Sequence of chain 1.A:
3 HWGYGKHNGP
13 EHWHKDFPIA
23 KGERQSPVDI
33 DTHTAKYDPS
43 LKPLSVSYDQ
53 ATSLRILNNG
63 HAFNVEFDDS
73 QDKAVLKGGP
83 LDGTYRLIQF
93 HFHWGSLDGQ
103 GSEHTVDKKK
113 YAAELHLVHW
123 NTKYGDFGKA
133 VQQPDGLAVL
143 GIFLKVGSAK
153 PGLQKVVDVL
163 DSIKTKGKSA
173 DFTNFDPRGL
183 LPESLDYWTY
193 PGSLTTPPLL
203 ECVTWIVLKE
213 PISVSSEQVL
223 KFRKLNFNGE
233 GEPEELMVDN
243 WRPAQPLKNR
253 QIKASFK

The small molecule below binds the protein below.
Small molecule (SMILES): CCc1cc2c(cc1OS(N)(=O)=O)CC[C@@H]1[C@@H]2CC[C@]2(C)[C@@H](OS(N)(=O)=O)CC[C@@H]12

Binding-site contacts:
Ligand atom CAB contacts residue HIS93 of chain 1.A at 4.0 Å.
Ligand atom CAY contacts residue PRO200 of chain 1.A at 4.1 Å (hydrophobic).
Ligand atom CAW contacts residue PRO200 of chain 1.A at 3.7 Å (hydrophobic).
Ligand atom SBD contacts residue ZN1 of chain 1.D at 3.0 Å.
Ligand atom NAD contacts residue GLU105 of chain 1.A at 4.0 Å.
Ligand atom NAD contacts residue HIS118 of chain 1.A at 3.6 Å (h-bond).
Ligand atom OAH contacts residue HIS93 of chain 1.A at 3.6 Å.
Ligand atom CAK contacts residue VAL133 of chain 1.A at 4.0 Å (hydrophobic).
Ligand atom CAX contacts residue THR198 of chain 1.A at 3.9 Å.
Ligand atom SBD contacts residue THR197 of chain 1.A at 3.9 Å.
Ligand atom OAG contacts residue THR197 of chain 1.A at 3.0 Å (h-bond).
Ligand atom CAQ contacts residue LEU196 of chain 1.A at 3.7 Å (hydrophobic).
Ligand atom CAP contacts residue LEU196 of chain 1.A at 3.7 Å (hydrophobic).
Ligand atom OAH contacts residue VAL141 of chain 1.A at 3.6 Å.
Ligand atom CAZ contacts residue THR198 of chain 1.A at 3.9 Å.
Ligand atom OAS contacts residue ZN1 of chain 1.D at 3.6 Å.
Ligand atom CAP contacts residue PHE129 of chain 1.A at 3.9 Å (hydrophobic).
Ligand atom CAX contacts residue HIS93 of chain 1.A at 3.9 Å.
Ligand atom OAH contacts residue HIS118 of chain 1.A at 3.5 Å (h-bond).
Ligand atom OAS contacts residue HIS93 of chain 1.A at 3.1 Å.
Ligand atom CAY contacts residue PRO199 of chain 1.A at 4.0 Å (hydrophobic).
Ligand atom SBD contacts residue HIS118 of chain 1.A at 4.1 Å.
Ligand atom CAM contacts residue THR198 of chain 1.A at 3.9 Å.
Ligand atom SBD contacts residue HIS93 of chain 1.A at 3.7 Å.
Ligand atom CAN contacts residue PRO199 of chain 1.A at 3.7 Å (hydrophobic).
Ligand atom OAH contacts residue TRP207 of chain 1.A at 3.7 Å.
Ligand atom CAB contacts residue GLN91 of chain 1.A at 3.6 Å.
Ligand atom NAD contacts residue HIS93 of chain 1.A at 3.5 Å (h-bond).
Ligand atom NAD contacts residue ZN1 of chain 1.D at 2.1 Å.
Ligand atom OAG contacts residue LEU196 of chain 1.A at 3.2 Å.
Ligand atom NAD contacts residue HIS95 of chain 1.A at 3.5 Å (h-bond).
Ligand atom OAH contacts residue ZN1 of chain 1.D at 3.1 Å.
Ligand atom CBA contacts residue THR198 of chain 1.A at 3.1 Å.
Ligand atom NAD contacts residue THR197 of chain 1.A at 2.6 Å (h-bond).
Ligand atom CAN contacts residue THR198 of chain 1.A at 3.7 Å.
Ligand atom CAJ contacts residue PRO200 of chain 1.A at 3.7 Å (hydrophobic).
Ligand atom CAM contacts residue HIS93 of chain 1.A at 3.6 Å.
Ligand atom CAA contacts residue PHE129 of chain 1.A at 3.7 Å (hydrophobic).
Ligand atom CAA contacts residue VAL133 of chain 1.A at 3.9 Å (hydrophobic).
Ligand atom CAO contacts residue THR198 of chain 1.A at 3.5 Å.